The protein below binds the small molecule below.
Small molecule (SMILES): CC(C)[C@H](NC(=O)[C@@H](NC(=O)[C@H](C)NC(=O)[C@@H]1CCCN1C(=O)[C@@H](N)Cc1ccccc1)[C@@H](C)OP(=O)(O)O)C(=O)O

Sequence of chain 1.A:
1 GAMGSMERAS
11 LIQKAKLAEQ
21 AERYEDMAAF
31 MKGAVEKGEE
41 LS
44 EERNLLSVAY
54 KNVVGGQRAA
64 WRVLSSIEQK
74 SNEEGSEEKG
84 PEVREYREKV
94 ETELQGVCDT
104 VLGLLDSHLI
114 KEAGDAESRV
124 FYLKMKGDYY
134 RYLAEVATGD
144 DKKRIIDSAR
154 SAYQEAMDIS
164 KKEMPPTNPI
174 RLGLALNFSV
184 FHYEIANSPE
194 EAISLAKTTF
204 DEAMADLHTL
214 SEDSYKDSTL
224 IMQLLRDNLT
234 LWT

Binding-site contacts:
Ligand atom O contacts residue VAL183 of chain 1.A at 3.5 Å.
Ligand atom O2P contacts residue ARG61 of chain 1.A at 2.9 Å (salt-bridge).
Ligand atom O contacts residue ASN231 of chain 1.A at 3.0 Å (h-bond).
Ligand atom O contacts residue LEU179 of chain 1.A at 3.4 Å.
Ligand atom CG2 contacts residue ARG134 of chain 1.A at 3.8 Å.
Ligand atom O2P contacts residue LYS54 of chain 1.A at 3.8 Å.
Ligand atom CG2 contacts residue ASN180 of chain 1.A at 3.6 Å.
Ligand atom O3P contacts residue TYR135 of chain 1.A at 2.5 Å (h-bond).
Ligand atom CG2 contacts residue VAL183 of chain 1.A at 3.6 Å (hydrophobic).
Ligand atom CA contacts residue ASN231 of chain 1.A at 3.6 Å.
Ligand atom O1P contacts residue ARG134 of chain 1.A at 2.8 Å (salt-bridge).
Ligand atom CB contacts residue ASN231 of chain 1.A at 3.6 Å.
Ligand atom O contacts residue LYS54 of chain 1.A at 2.9 Å (salt-bridge).
Ligand atom CA contacts residue ASN231 of chain 1.A at 3.7 Å.
Ligand atom CG2 contacts residue GLY176 of chain 1.A at 3.5 Å.
Ligand atom O3P contacts residue LYS54 of chain 1.A at 2.9 Å (salt-bridge).
Ligand atom CG contacts residue VAL183 of chain 1.A at 3.8 Å (hydrophobic).
Ligand atom CA contacts residue ASN180 of chain 1.A at 3.2 Å.
Ligand atom P contacts residue TYR135 of chain 1.A at 3.8 Å.
Ligand atom O1P contacts residue ARG61 of chain 1.A at 2.9 Å (salt-bridge).
Ligand atom CD2 contacts residue ARG65 of chain 1.A at 3.8 Å.
Ligand atom N contacts residue ASN180 of chain 1.A at 3.0 Å (h-bond).
Ligand atom N contacts residue ASN231 of chain 1.A at 2.8 Å (h-bond).
Ligand atom P contacts residue ARG61 of chain 1.A at 3.7 Å.
Ligand atom O contacts residue LYS127 of chain 1.A at 2.8 Å (salt-bridge).
Ligand atom O contacts residue ASN180 of chain 1.A at 2.9 Å (h-bond).
Ligand atom CG1 contacts residue LEU227 of chain 1.A at 3.4 Å (hydrophobic).
Ligand atom C contacts residue ASN231 of chain 1.A at 3.7 Å.
Ligand atom CA contacts residue LEU179 of chain 1.A at 3.8 Å (hydrophobic).
Ligand atom CB contacts residue ASN180 of chain 1.A at 3.2 Å.
Ligand atom CG1 contacts residue LEU179 of chain 1.A at 3.8 Å (hydrophobic).
Ligand atom C contacts residue ASN180 of chain 1.A at 3.6 Å.
Ligand atom O3P contacts residue ARG134 of chain 1.A at 2.8 Å (salt-bridge).
Ligand atom P contacts residue LYS54 of chain 1.A at 3.8 Å.
Ligand atom P contacts residue ARG134 of chain 1.A at 3.7 Å.
Ligand atom CG1 contacts residue RZT1 of chain 1.C at 3.8 Å.
Ligand atom C contacts residue LYS127 of chain 1.A at 3.7 Å.
Ligand atom OXT contacts residue LYS54 of chain 1.A at 3.6 Å.
Ligand atom CB contacts residue ASN231 of chain 1.A at 3.6 Å.
Ligand atom C contacts residue LYS54 of chain 1.A at 3.2 Å.